Binding-site contacts:
Ligand atom O3' contacts residue LYS38 of chain 1.B at 2.9 Å (salt-bridge).
Ligand atom O2' contacts residue GLU36 of chain 1.B at 2.9 Å (salt-bridge).
Ligand atom O2A contacts residue LYS38 of chain 1.B at 3.3 Å (salt-bridge).
Ligand atom PB contacts residue GLY20 of chain 1.B at 3.4 Å.
Ligand atom O4' contacts residue LYS123 of chain 1.B at 3.4 Å (salt-bridge).
Ligand atom O1B contacts residue LYS23 of chain 1.B at 2.8 Å (salt-bridge).
Ligand atom O3G contacts residue GLY20 of chain 1.B at 2.9 Å (h-bond).
Ligand atom O3G contacts residue GLY68 of chain 1.B at 3.0 Å (h-bond).
Ligand atom O2B contacts residue MG1 of chain 1.C at 2.8 Å.
Ligand atom O1A contacts residue GLY22 of chain 1.B at 3.0 Å (h-bond).
Ligand atom C6 contacts residue LYS123 of chain 1.B at 3.3 Å.
Ligand atom O2B contacts residue THR24 of chain 1.B at 2.6 Å (h-bond).
Ligand atom N2 contacts residue ASP125 of chain 1.B at 3.2 Å (salt-bridge).
Ligand atom O5' contacts residue GLY20 of chain 1.B at 3.0 Å (h-bond).
Ligand atom O1G contacts residue THR42 of chain 1.B at 3.0 Å (h-bond).
Ligand atom C8 contacts residue THR25 of chain 1.B at 3.3 Å.
Ligand atom O2' contacts residue PHE35 of chain 1.B at 3.1 Å.
Ligand atom PG contacts residue MG1 of chain 1.C at 2.9 Å.
Ligand atom O6 contacts residue ALA151 of chain 1.B at 3.2 Å (h-bond).
Ligand atom O1B contacts residue THR21 of chain 1.B at 3.1 Å (h-bond).
Ligand atom O3A contacts residue GLY22 of chain 1.B at 3.2 Å (h-bond).
Ligand atom N7 contacts residue ASN122 of chain 1.B at 3.2 Å (h-bond).
Ligand atom O2' contacts residue LYS37 of chain 1.B at 3.2 Å.
Ligand atom O2G contacts residue MG1 of chain 1.C at 2.7 Å.
Ligand atom O3G contacts residue GLY19 of chain 1.B at 2.9 Å.
Ligand atom N1 contacts residue ASP125 of chain 1.B at 2.7 Å (salt-bridge).
Ligand atom C5' contacts residue GLY20 of chain 1.B at 3.0 Å.
Ligand atom O2G contacts residue THR42 of chain 1.B at 3.2 Å.
Ligand atom O3G contacts residue LYS23 of chain 1.B at 2.7 Å (salt-bridge).
Ligand atom N3B contacts residue MG1 of chain 1.C at 2.6 Å.
Ligand atom O1B contacts residue GLY20 of chain 1.B at 2.8 Å (h-bond).
Ligand atom O1B contacts residue GLY22 of chain 1.B at 3.1 Å (h-bond).
Ligand atom N1 contacts residue LYS152 of chain 1.B at 3.1 Å.
Ligand atom O1G contacts residue ALA41 of chain 1.B at 3.3 Å.
Ligand atom O6 contacts residue LYS123 of chain 1.B at 3.4 Å.
Ligand atom PB contacts residue MG1 of chain 1.C at 3.2 Å.
Ligand atom O1A contacts residue THR25 of chain 1.B at 2.9 Å (h-bond).
Ligand atom O6 contacts residue LYS152 of chain 1.B at 3.2 Å (salt-bridge).
Ligand atom N3B contacts residue GLY20 of chain 1.B at 3.1 Å (h-bond).
Ligand atom O3A contacts residue GLY20 of chain 1.B at 2.6 Å (h-bond).

Sequence of chain 1.B:
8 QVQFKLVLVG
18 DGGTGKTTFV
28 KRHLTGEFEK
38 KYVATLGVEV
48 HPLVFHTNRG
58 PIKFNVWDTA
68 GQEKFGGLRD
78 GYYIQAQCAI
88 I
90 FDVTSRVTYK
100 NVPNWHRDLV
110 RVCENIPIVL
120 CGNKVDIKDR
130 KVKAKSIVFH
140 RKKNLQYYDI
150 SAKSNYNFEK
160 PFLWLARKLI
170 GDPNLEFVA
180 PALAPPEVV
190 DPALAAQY

This protein binds this small molecule.
Small molecule (SMILES): Nc1nc2c(ncn2[C@@H]2O[C@H](CO[P](=O)(O)O[P](=O)(O)NP(=O)(O)O)[C@@H](O)[C@H]2O)c(=O)[nH]1